Sequence of chain 1.S:
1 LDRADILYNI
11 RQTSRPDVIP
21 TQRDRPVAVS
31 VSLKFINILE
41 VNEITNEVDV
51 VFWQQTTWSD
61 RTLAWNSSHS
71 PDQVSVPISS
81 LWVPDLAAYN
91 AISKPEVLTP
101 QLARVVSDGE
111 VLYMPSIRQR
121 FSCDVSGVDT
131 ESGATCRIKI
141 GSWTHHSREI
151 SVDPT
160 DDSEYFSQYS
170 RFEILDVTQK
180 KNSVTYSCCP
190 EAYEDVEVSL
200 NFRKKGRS

A protein and the small-molecule ligand that binds it are described below.
Small molecule (SMILES): CCOc1cc(N2CCCNCC2)cnc1Br

Sequence of chain 1.R:
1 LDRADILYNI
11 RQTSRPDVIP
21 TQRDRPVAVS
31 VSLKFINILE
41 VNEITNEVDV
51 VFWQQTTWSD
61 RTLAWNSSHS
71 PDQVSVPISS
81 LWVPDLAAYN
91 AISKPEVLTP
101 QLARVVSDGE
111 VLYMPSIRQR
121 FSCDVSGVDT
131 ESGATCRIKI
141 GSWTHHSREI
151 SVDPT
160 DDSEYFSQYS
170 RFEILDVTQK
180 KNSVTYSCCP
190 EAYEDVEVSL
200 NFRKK

Binding-site contacts:
Ligand atom C12 contacts residue ARG104 of chain 1.S at 3.4 Å.
Ligand atom O1 contacts residue LEU112 of chain 1.S at 3.6 Å.
Ligand atom C7 contacts residue MET114 of chain 1.S at 3.6 Å (hydrophobic).
Ligand atom C3 contacts residue TYR185 of chain 1.R at 3.8 Å (hydrophobic).
Ligand atom O1 contacts residue ARG104 of chain 1.S at 3.6 Å.
Ligand atom C2 contacts residue TRP53 of chain 1.S at 3.8 Å (hydrophobic).
Ligand atom BR1 contacts residue ALA103 of chain 1.S at 4.0 Å.
Ligand atom C12 contacts residue GLN73 of chain 1.S at 3.9 Å.
Ligand atom C8 contacts residue TRP143 of chain 1.R at 3.1 Å (hydrophobic).
Ligand atom C2 contacts residue TRP143 of chain 1.R at 3.5 Å (hydrophobic).
Ligand atom C4 contacts residue TRP143 of chain 1.R at 3.7 Å (hydrophobic).
Ligand atom C3 contacts residue TRP143 of chain 1.R at 3.5 Å (hydrophobic).
Ligand atom BR1 contacts residue ARG104 of chain 1.S at 3.6 Å.
Ligand atom N3 contacts residue TRP143 of chain 1.R at 3.8 Å.
Ligand atom N1 contacts residue TRP143 of chain 1.R at 2.7 Å (h-bond).
Ligand atom N1 contacts residue TYR89 of chain 1.R at 2.8 Å (h-bond).
Ligand atom C5 contacts residue CYS187 of chain 1.R at 4.0 Å (hydrophobic).
Ligand atom C12 contacts residue TYR192 of chain 1.R at 3.2 Å (hydrophobic).
Ligand atom C9 contacts residue TRP143 of chain 1.R at 3.6 Å (hydrophobic).
Ligand atom BR1 contacts residue LEU102 of chain 1.S at 3.9 Å.
Ligand atom C8 contacts residue MET114 of chain 1.S at 3.5 Å (hydrophobic).
Ligand atom C3 contacts residue TYR192 of chain 1.R at 3.6 Å (hydrophobic).
Ligand atom C11 contacts residue LEU112 of chain 1.S at 3.9 Å (hydrophobic).
Ligand atom C1 contacts residue TRP143 of chain 1.R at 3.5 Å (hydrophobic).
Ligand atom BR1 contacts residue LEU112 of chain 1.S at 3.4 Å.
Ligand atom N2 contacts residue TRP143 of chain 1.R at 3.2 Å (h-bond).
Ligand atom C11 contacts residue TYR192 of chain 1.R at 3.0 Å (hydrophobic).
Ligand atom N1 contacts residue SER142 of chain 1.R at 3.8 Å.
Ligand atom C10 contacts residue LEU112 of chain 1.S at 3.8 Å (hydrophobic).
Ligand atom N3 contacts residue THR144 of chain 1.R at 3.7 Å.
Ligand atom BR1 contacts residue THR144 of chain 1.R at 3.8 Å.
Ligand atom N2 contacts residue MET114 of chain 1.S at 3.6 Å.
Ligand atom C3 contacts residue TYR89 of chain 1.R at 2.9 Å (hydrophobic).
Ligand atom C4 contacts residue TYR192 of chain 1.R at 3.4 Å (hydrophobic).
Ligand atom C7 contacts residue TRP143 of chain 1.R at 3.4 Å (hydrophobic).
Ligand atom C2 contacts residue TYR89 of chain 1.R at 3.3 Å (hydrophobic).
Ligand atom C5 contacts residue CYS188 of chain 1.R at 3.9 Å (hydrophobic).
Ligand atom N3 contacts residue MET114 of chain 1.S at 3.7 Å.
Ligand atom C6 contacts residue THR144 of chain 1.R at 3.7 Å.
Ligand atom C6 contacts residue LEU112 of chain 1.S at 4.0 Å (hydrophobic).